Sequence of chain 2.A:
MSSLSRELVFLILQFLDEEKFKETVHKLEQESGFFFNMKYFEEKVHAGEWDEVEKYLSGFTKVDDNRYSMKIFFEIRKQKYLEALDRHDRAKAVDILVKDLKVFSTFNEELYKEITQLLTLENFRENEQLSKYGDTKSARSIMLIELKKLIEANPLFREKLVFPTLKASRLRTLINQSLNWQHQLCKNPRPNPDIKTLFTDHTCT

The small molecule below binds the protein below.
Small molecule (SMILES): CC[C@H](C)[C@H](NC(=O)[C@H](CC(C)C)NC(=O)[C@@H](N)CC(N)=O)C(=O)N[C@@H](Cc1ccc(O)cc1)C(=O)N[C@@H](CC(C)C)C(=O)N[C@@H](CC(=O)O)C(=O)N[C@@H](CC(C)C)C(=O)N[C@@H](CC(N)=O)C(=O)N[C@H](C=O)CC(C)C

Binding-site contacts:
Ligand atom CE1 contacts residue LEU179 of chain 1.A at 3.8 Å (hydrophobic).
Ligand atom CD1 contacts residue ILE195 of chain 1.A at 3.4 Å (hydrophobic).
Ligand atom N contacts residue ILE195 of chain 1.A at 3.6 Å (h-bond).
Ligand atom CZ contacts residue ASN180 of chain 1.A at 3.4 Å.
Ligand atom CB contacts residue ASN176 of chain 1.A at 3.7 Å.
Ligand atom CE1 contacts residue ASN180 of chain 1.A at 3.0 Å.
Ligand atom CD1 contacts residue ILE195 of chain 1.A at 3.7 Å (hydrophobic).
Ligand atom O contacts residue ASN180 of chain 1.A at 3.1 Å (h-bond).
Ligand atom CD1 contacts residue GLU7 of chain 2.A at 3.7 Å.
Ligand atom O contacts residue ASN176 of chain 1.A at 2.7 Å (h-bond).
Ligand atom CD1 contacts residue LEU4 of chain 2.A at 3.6 Å (hydrophobic).
Ligand atom CD1 contacts residue LEU198 of chain 1.A at 3.7 Å (hydrophobic).
Ligand atom CD1 contacts residue ASN180 of chain 1.A at 3.5 Å.
Ligand atom CD2 contacts residue SER3 of chain 2.A at 3.2 Å.
Ligand atom OH contacts residue HIS183 of chain 1.A at 3.6 Å.
Ligand atom CB contacts residue TRP181 of chain 2.A at 3.4 Å (hydrophobic).
Ligand atom N contacts residue ILE195 of chain 1.A at 3.2 Å (h-bond).
Ligand atom CD1 contacts residue THR197 of chain 1.A at 3.7 Å.
Ligand atom O contacts residue TRP181 of chain 2.A at 3.9 Å.
Ligand atom CG contacts residue ASN180 of chain 1.A at 3.3 Å.
Ligand atom C contacts residue ASN176 of chain 1.A at 3.6 Å.
Ligand atom CG contacts residue ILE195 of chain 1.A at 3.7 Å (hydrophobic).
Ligand atom CG contacts residue ILE195 of chain 1.A at 3.6 Å (hydrophobic).
Ligand atom CD2 contacts residue LEU4 of chain 2.A at 3.3 Å (hydrophobic).
Ligand atom CB contacts residue ASN180 of chain 1.A at 3.1 Å.
Ligand atom CD1 contacts residue LEU179 of chain 1.A at 3.7 Å (hydrophobic).
Ligand atom OH contacts residue ASN180 of chain 1.A at 3.4 Å (h-bond).
Ligand atom CA contacts residue ASN180 of chain 1.A at 3.5 Å.
Ligand atom CB contacts residue ILE195 of chain 1.A at 3.9 Å (hydrophobic).
Ligand atom CE2 contacts residue PRO193 of chain 1.A at 3.8 Å (hydrophobic).
Ligand atom C contacts residue ASN180 of chain 1.A at 3.8 Å.
Ligand atom CD1 contacts residue TRP181 of chain 2.A at 3.5 Å (hydrophobic).
Ligand atom N contacts residue ASN180 of chain 1.A at 3.0 Å (h-bond).
Ligand atom CB contacts residue SER3 of chain 2.A at 3.5 Å.
Ligand atom CA contacts residue ASN176 of chain 1.A at 3.7 Å.
Ligand atom CA contacts residue ASN176 of chain 1.A at 3.8 Å.
Ligand atom CB contacts residue LEU4 of chain 2.A at 3.6 Å (hydrophobic).
Ligand atom N contacts residue ASN176 of chain 1.A at 3.1 Å (h-bond).
Ligand atom CD1 contacts residue ASN176 of chain 1.A at 3.8 Å.
Ligand atom ND2 contacts residue SER3 of chain 2.A at 3.7 Å.

Sequence of chain 1.A:
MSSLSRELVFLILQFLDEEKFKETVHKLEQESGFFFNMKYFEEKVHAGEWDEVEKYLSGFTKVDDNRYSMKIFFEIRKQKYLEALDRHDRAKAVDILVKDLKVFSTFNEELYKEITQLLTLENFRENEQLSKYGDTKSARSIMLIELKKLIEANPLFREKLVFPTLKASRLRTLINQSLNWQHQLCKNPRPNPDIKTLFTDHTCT